Sequence of chain 1.B:
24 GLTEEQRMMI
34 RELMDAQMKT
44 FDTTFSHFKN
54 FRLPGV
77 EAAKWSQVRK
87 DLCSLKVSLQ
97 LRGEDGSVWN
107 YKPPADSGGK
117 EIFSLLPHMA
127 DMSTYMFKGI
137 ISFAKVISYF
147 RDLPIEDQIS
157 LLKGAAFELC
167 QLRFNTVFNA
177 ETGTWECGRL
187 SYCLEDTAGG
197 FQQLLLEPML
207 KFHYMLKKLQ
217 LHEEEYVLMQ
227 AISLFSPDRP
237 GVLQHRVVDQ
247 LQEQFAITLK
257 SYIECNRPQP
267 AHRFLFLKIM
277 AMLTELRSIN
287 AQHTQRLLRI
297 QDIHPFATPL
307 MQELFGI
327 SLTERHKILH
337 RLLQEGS

Binding-site contacts:
Ligand atom C1 contacts residue VAL93 of chain 1.B at 4.0 Å (hydrophobic).
Ligand atom F41 contacts residue PHE302 of chain 1.B at 3.7 Å.
Ligand atom C01 contacts residue PHE170 of chain 1.B at 3.9 Å (hydrophobic).
Ligand atom C1 contacts residue MET125 of chain 1.B at 3.6 Å (hydrophobic).
Ligand atom O42 contacts residue LEU293 of chain 1.B at 3.9 Å.
Ligand atom C33 contacts residue HIS289 of chain 1.B at 3.7 Å.
Ligand atom C24 contacts residue MET205 of chain 1.B at 3.8 Å (hydrophobic).
Ligand atom C06 contacts residue PHE170 of chain 1.B at 3.9 Å (hydrophobic).
Ligand atom S12 contacts residue PHE170 of chain 1.B at 4.0 Å.
Ligand atom N15 contacts residue MET205 of chain 1.B at 3.8 Å.
Ligand atom F40 contacts residue HIS289 of chain 1.B at 3.6 Å.
Ligand atom C24 contacts residue GLN167 of chain 1.B at 3.6 Å.
Ligand atom C05 contacts residue MET125 of chain 1.B at 3.4 Å (hydrophobic).
Ligand atom S12 contacts residue GLN167 of chain 1.B at 3.7 Å.
Ligand atom O14 contacts residue GLN167 of chain 1.B at 2.8 Å (h-bond).
Ligand atom O14 contacts residue PHE170 of chain 1.B at 3.2 Å.
Ligand atom F35 contacts residue SER129 of chain 1.B at 3.1 Å.
Ligand atom O13 contacts residue TRP181 of chain 1.B at 3.7 Å.
Ligand atom F37 contacts residue MET125 of chain 1.B at 3.2 Å.
Ligand atom C04 contacts residue TYR188 of chain 1.B at 3.6 Å (hydrophobic).
Ligand atom O13 contacts residue GLN167 of chain 1.B at 3.3 Å (h-bond).
Ligand atom C2 contacts residue LEU91 of chain 1.B at 3.5 Å (hydrophobic).
Ligand atom O13 contacts residue HIS209 of chain 1.B at 3.6 Å (h-bond).
Ligand atom C2 contacts residue VAL93 of chain 1.B at 3.7 Å (hydrophobic).
Ligand atom F41 contacts residue LEU293 of chain 1.B at 3.9 Å.
Ligand atom C19 contacts residue LEU91 of chain 1.B at 3.8 Å (hydrophobic).
Ligand atom C4 contacts residue TRP181 of chain 1.B at 3.7 Å (hydrophobic).
Ligand atom C1 contacts residue LEU91 of chain 1.B at 3.7 Å (hydrophobic).
Ligand atom F36 contacts residue PHE302 of chain 1.B at 3.2 Å.
Ligand atom C16 contacts residue MET205 of chain 1.B at 3.5 Å (hydrophobic).
Ligand atom C25 contacts residue HIS289 of chain 1.B at 3.5 Å.
Ligand atom C03 contacts residue TYR188 of chain 1.B at 3.5 Å (hydrophobic).
Ligand atom F37 contacts residue LEU122 of chain 1.B at 3.8 Å.
Ligand atom C23 contacts residue MET205 of chain 1.B at 3.9 Å (hydrophobic).
Ligand atom C02 contacts residue TRP181 of chain 1.B at 3.8 Å (hydrophobic).
Ligand atom C24 contacts residue PHE163 of chain 1.B at 3.9 Å (hydrophobic).
Ligand atom C3 contacts residue VAL93 of chain 1.B at 4.0 Å (hydrophobic).
Ligand atom O42 contacts residue HIS289 of chain 1.B at 2.7 Å (h-bond).
Ligand atom F35 contacts residue MET125 of chain 1.B at 3.5 Å.
Ligand atom C04 contacts residue MET125 of chain 1.B at 4.0 Å (hydrophobic).

A protein and the small-molecule ligand that binds it are described below.
Small molecule (SMILES): CCCCCCN(c1ccc(C(O)(C(F)(F)F)C(F)(F)F)cc1)S(=O)(=O)c1ccccc1